Sequence of chain 1.A:
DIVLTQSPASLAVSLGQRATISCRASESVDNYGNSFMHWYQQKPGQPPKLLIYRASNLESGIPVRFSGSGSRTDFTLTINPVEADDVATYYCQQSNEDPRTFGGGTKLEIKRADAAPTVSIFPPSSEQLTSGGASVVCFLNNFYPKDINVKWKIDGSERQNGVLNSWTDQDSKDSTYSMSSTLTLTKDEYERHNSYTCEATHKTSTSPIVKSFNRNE

Sequence of chain 1.B:
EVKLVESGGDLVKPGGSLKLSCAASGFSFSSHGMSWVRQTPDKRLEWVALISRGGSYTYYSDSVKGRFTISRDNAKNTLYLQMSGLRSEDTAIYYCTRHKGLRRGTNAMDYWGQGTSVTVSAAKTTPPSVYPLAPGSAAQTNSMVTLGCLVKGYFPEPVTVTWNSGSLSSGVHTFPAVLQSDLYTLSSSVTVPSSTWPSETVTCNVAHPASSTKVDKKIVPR

A protein and the small-molecule ligand that binds it are described below.
Small molecule (SMILES): CC(=O)N[C@H]1[C@H](OC[C@H]2O[C@H](OP(=O)(O)O)[C@H](NC(C)=O)[C@@H](O)[C@@H]2O)O[C@H](CO)[C@@H](OP(=O)(O)O)[C@@H]1O

Binding-site contacts:
Ligand atom C6 contacts residue SER52 of chain 1.B at 3.6 Å.
Ligand atom O1 contacts residue SER56 of chain 1.B at 3.3 Å (h-bond).
Ligand atom O6 contacts residue HIS99 of chain 1.B at 3.7 Å.
Ligand atom O48 contacts residue HIS99 of chain 1.B at 3.5 Å (h-bond).
Ligand atom OP2 contacts residue ARG53 of chain 1.B at 3.6 Å.
Ligand atom O47 contacts residue ASN107 of chain 1.B at 2.9 Å (h-bond).
Ligand atom P45 contacts residue ARG100 of chain 1.A at 3.7 Å.
Ligand atom P contacts residue SER56 of chain 1.B at 3.5 Å.
Ligand atom O3 contacts residue THR106 of chain 1.B at 4.0 Å.
Ligand atom P contacts residue GLY54 of chain 1.B at 3.5 Å.
Ligand atom O4 contacts residue THR106 of chain 1.B at 4.0 Å.
Ligand atom P contacts residue SER52 of chain 1.B at 3.7 Å.
Ligand atom O46 contacts residue HIS99 of chain 1.B at 2.9 Å (h-bond).
Ligand atom C6 contacts residue SER52 of chain 1.B at 3.9 Å.
Ligand atom OP1 contacts residue GLY55 of chain 1.B at 3.5 Å (h-bond).
Ligand atom OP3 contacts residue GLY54 of chain 1.B at 3.7 Å.
Ligand atom O48 contacts residue ARG100 of chain 1.A at 3.0 Å (salt-bridge).
Ligand atom C6 contacts residue TYR57 of chain 1.B at 3.7 Å (hydrophobic).
Ligand atom OP2 contacts residue GLY55 of chain 1.B at 3.9 Å.
Ligand atom O3 contacts residue GLY105 of chain 1.B at 3.5 Å (h-bond).
Ligand atom OP1 contacts residue SER52 of chain 1.B at 3.4 Å (h-bond).
Ligand atom O4 contacts residue ARG100 of chain 1.A at 3.1 Å (salt-bridge).
Ligand atom O5 contacts residue SER52 of chain 1.B at 3.6 Å.
Ligand atom P45 contacts residue HIS99 of chain 1.B at 3.7 Å.
Ligand atom OP2 contacts residue SER52 of chain 1.B at 3.1 Å (h-bond).
Ligand atom OP1 contacts residue SER56 of chain 1.B at 2.5 Å (h-bond).
Ligand atom OP1 contacts residue GLY54 of chain 1.B at 3.6 Å.
Ligand atom O47 contacts residue GLY105 of chain 1.B at 3.5 Å (h-bond).
Ligand atom O48 contacts residue ASN107 of chain 1.B at 2.8 Å (h-bond).
Ligand atom O6 contacts residue ILE51 of chain 1.B at 3.9 Å.
Ligand atom O6 contacts residue SER52 of chain 1.B at 3.7 Å.
Ligand atom P45 contacts residue THR106 of chain 1.B at 3.9 Å.
Ligand atom OP2 contacts residue GLY54 of chain 1.B at 2.8 Å (h-bond).
Ligand atom O5 contacts residue SER52 of chain 1.B at 3.9 Å.
Ligand atom P45 contacts residue ASN107 of chain 1.B at 3.7 Å.
Ligand atom O6 contacts residue GLY33 of chain 1.B at 3.6 Å.
Ligand atom C6 contacts residue GLY33 of chain 1.B at 4.1 Å.
Ligand atom O48 contacts residue THR106 of chain 1.B at 3.5 Å.
Ligand atom O47 contacts residue THR106 of chain 1.B at 3.4 Å.
Ligand atom P contacts residue GLY55 of chain 1.B at 4.1 Å.